A small-molecule ligand and the protein it binds are described below.
Small molecule (SMILES): O=C(C1CCCCCC1)N1CCN(S(=O)(=O)c2cccc3cnccc23)CC1

Binding-site contacts:
Ligand atom O18 contacts residue GLU318 of chain 3.A at 3.7 Å.
Ligand atom C21 contacts residue IMP1 of chain 3.B at 3.2 Å.
Ligand atom C24 contacts residue GLY194 of chain 3.A at 3.4 Å.
Ligand atom C15 contacts residue GLU318 of chain 3.A at 3.4 Å.
Ligand atom C25 contacts residue ALA145 of chain 3.A at 3.8 Å (hydrophobic).
Ligand atom C22 contacts residue THR203 of chain 3.A at 3.2 Å.
Ligand atom O18 contacts residue IMP1 of chain 3.B at 2.7 Å (h-bond).
Ligand atom O17 contacts residue GLY285 of chain 3.A at 3.1 Å (h-bond).
Ligand atom C20 contacts residue IMP1 of chain 3.B at 3.3 Å.
Ligand atom C14 contacts residue GLU318 of chain 3.A at 3.6 Å.
Ligand atom C08 contacts residue PRO46 of chain 2.A at 3.8 Å (hydrophobic).
Ligand atom C22 contacts residue IMP1 of chain 3.B at 3.6 Å.
Ligand atom O17 contacts residue MET284 of chain 3.A at 3.5 Å.
Ligand atom C07 contacts residue ALA343 of chain 2.A at 3.7 Å (hydrophobic).
Ligand atom S16 contacts residue IMP1 of chain 3.B at 3.7 Å.
Ligand atom C06 contacts residue TYR347 of chain 2.A at 3.5 Å (hydrophobic).
Ligand atom C19 contacts residue IMP1 of chain 3.B at 3.7 Å.
Ligand atom N23 contacts residue GLY196 of chain 3.A at 3.0 Å (h-bond).
Ligand atom C21 contacts residue THR203 of chain 3.A at 3.6 Å.
Ligand atom C06 contacts residue GLY346 of chain 2.A at 3.6 Å.
Ligand atom C25 contacts residue IMP1 of chain 3.B at 3.5 Å.
Ligand atom C07 contacts residue PRO46 of chain 2.A at 3.5 Å (hydrophobic).
Ligand atom C28 contacts residue IMP1 of chain 3.B at 3.9 Å.
Ligand atom O17 contacts residue IMP1 of chain 3.B at 3.7 Å.
Ligand atom C27 contacts residue IMP1 of chain 3.B at 3.8 Å.
Ligand atom C21 contacts residue TYR347 of chain 2.A at 3.9 Å (hydrophobic).
Ligand atom C26 contacts residue IMP1 of chain 3.B at 3.4 Å.
Ligand atom C24 contacts residue GLY196 of chain 3.A at 3.9 Å.
Ligand atom C20 contacts residue ALA145 of chain 3.A at 3.6 Å (hydrophobic).
Ligand atom N23 contacts residue VAL195 of chain 3.A at 3.7 Å.
Ligand atom C15 contacts residue TYR347 of chain 2.A at 3.8 Å (hydrophobic).
Ligand atom C08 contacts residue GLU318 of chain 3.A at 3.9 Å.
Ligand atom C08 contacts residue TYR347 of chain 2.A at 3.8 Å (hydrophobic).
Ligand atom C21 contacts residue ALA145 of chain 3.A at 3.8 Å (hydrophobic).
Ligand atom O18 contacts residue GLY285 of chain 3.A at 3.8 Å.
Ligand atom C22 contacts residue TYR347 of chain 2.A at 3.7 Å (hydrophobic).
Ligand atom C22 contacts residue GLY196 of chain 3.A at 3.8 Å.
Ligand atom C05 contacts residue HIS146 of chain 3.A at 3.7 Å.
Ligand atom C07 contacts residue GLY346 of chain 2.A at 3.8 Å.
Ligand atom C04 contacts residue TYR347 of chain 2.A at 3.8 Å (hydrophobic).

Sequence of chain 2.A:
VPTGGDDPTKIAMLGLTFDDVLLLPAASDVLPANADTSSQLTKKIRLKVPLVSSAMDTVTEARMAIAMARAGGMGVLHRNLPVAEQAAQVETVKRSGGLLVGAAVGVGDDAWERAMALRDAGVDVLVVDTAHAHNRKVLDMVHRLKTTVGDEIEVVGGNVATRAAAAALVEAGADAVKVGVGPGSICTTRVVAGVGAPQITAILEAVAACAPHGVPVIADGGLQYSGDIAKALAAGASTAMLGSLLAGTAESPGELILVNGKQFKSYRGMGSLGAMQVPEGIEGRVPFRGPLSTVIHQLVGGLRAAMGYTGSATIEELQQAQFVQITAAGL

Sequence of chain 3.A:
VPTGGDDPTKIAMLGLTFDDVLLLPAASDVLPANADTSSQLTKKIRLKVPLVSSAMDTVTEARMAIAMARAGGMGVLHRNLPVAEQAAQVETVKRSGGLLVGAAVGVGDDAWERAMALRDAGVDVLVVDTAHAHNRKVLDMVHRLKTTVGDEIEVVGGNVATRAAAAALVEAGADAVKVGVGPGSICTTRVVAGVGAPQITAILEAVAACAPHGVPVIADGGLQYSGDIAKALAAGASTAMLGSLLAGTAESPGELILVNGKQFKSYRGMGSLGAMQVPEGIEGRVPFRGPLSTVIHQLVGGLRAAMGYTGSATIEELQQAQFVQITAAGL